Binding-site contacts:
Ligand atom C3 contacts residue ASN704 of chain 1.C at 3.8 Å.
Ligand atom O5 contacts residue ASN704 of chain 1.C at 2.4 Å (h-bond).
Ligand atom O5 contacts residue GLN1058 of chain 1.C at 4.3 Å.
Ligand atom C2 contacts residue ASN704 of chain 1.C at 2.4 Å.
Ligand atom N2 contacts residue ASN704 of chain 1.C at 2.9 Å (h-bond).
Ligand atom C3 contacts residue LEU909 of chain 1.C at 3.8 Å (hydrophobic).
Ligand atom O4 contacts residue LEU909 of chain 1.C at 4.4 Å.
Ligand atom C5 contacts residue ASN704 of chain 1.C at 3.7 Å.
Ligand atom O7 contacts residue ASN704 of chain 1.C at 3.9 Å.
Ligand atom C1 contacts residue ASN704 of chain 1.C at 1.4 Å.
Ligand atom C4 contacts residue ASN704 of chain 1.C at 4.2 Å.
Ligand atom C7 contacts residue ASN704 of chain 1.C at 3.6 Å.

This protein binds this small molecule.
Small molecule (SMILES): CC(=O)N[C@@H]1[C@@H](O)[C@H](O)[C@@H](CO)O[C@H]1O

Sequence of chain 1.C:
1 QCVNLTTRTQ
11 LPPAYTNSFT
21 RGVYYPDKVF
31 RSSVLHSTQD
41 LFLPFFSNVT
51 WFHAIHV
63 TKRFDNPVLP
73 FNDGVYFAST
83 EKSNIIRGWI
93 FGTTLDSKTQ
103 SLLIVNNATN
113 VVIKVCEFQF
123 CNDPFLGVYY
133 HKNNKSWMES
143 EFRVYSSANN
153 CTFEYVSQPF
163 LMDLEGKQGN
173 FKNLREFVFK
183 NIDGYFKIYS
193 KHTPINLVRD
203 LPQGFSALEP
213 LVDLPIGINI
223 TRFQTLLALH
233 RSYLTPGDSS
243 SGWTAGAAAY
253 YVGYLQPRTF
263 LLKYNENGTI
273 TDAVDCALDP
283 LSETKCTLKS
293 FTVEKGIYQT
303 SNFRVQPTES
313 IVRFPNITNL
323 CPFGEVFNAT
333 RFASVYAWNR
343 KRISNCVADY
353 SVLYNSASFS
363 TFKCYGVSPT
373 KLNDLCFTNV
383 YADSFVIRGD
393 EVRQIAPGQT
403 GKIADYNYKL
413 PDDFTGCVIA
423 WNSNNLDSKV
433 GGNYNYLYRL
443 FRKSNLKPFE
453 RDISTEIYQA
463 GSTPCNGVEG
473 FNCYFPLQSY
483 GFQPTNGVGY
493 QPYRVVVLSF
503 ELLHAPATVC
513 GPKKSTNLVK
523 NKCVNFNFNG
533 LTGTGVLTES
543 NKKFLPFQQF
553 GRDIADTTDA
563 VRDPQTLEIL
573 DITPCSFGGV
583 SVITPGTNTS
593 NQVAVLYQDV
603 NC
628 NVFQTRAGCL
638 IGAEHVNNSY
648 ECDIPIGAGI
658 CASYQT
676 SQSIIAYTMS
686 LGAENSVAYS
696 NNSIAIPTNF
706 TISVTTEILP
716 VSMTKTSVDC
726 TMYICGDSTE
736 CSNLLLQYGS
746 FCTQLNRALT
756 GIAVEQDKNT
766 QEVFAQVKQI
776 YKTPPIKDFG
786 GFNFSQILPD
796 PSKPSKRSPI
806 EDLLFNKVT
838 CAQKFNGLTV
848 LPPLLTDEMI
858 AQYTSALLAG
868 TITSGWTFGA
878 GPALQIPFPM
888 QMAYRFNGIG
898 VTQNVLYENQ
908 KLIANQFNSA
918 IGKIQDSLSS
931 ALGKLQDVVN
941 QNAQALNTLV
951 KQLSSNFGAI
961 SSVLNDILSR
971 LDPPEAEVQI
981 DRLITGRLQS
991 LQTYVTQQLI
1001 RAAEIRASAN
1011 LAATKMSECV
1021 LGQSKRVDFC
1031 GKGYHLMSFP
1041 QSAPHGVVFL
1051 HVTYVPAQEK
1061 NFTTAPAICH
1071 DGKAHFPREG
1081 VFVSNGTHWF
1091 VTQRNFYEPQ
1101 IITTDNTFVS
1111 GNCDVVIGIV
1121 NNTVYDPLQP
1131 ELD